Binding-site contacts:
Ligand atom CBB contacts residue TYR188 of chain 1.A at 3.8 Å (hydrophobic).
Ligand atom CAF contacts residue ASP135 of chain 1.A at 3.7 Å.
Ligand atom CAG contacts residue TYR159 of chain 1.A at 3.9 Å (hydrophobic).
Ligand atom CAK contacts residue PHE245 of chain 1.A at 3.9 Å (hydrophobic).
Ligand atom CAB contacts residue TYR188 of chain 1.A at 3.3 Å (hydrophobic).
Ligand atom CAZ contacts residue TYR241 of chain 1.A at 3.2 Å (hydrophobic).
Ligand atom CAM contacts residue TYR241 of chain 1.A at 3.6 Å (hydrophobic).
Ligand atom CAW contacts residue MET248 of chain 1.A at 3.5 Å (hydrophobic).
Ligand atom FAD contacts residue ARG244 of chain 1.A at 3.6 Å.
Ligand atom SAT contacts residue ILE278 of chain 1.A at 3.9 Å.
Ligand atom OAC contacts residue TYR188 of chain 1.A at 3.1 Å.
Ligand atom CAZ contacts residue ILE278 of chain 1.A at 3.9 Å (hydrophobic).
Ligand atom NAP contacts residue ASN283 of chain 1.A at 3.6 Å.
Ligand atom NAQ contacts residue TYR241 of chain 1.A at 3.4 Å (h-bond).
Ligand atom CAK contacts residue ARG244 of chain 1.A at 3.7 Å.
Ligand atom CAA contacts residue ILE282 of chain 1.A at 3.5 Å (hydrophobic).
Ligand atom CAV contacts residue TYR241 of chain 1.A at 3.5 Å (hydrophobic).
Ligand atom CAB contacts residue PHE260 of chain 1.A at 3.5 Å (hydrophobic).
Ligand atom CAH contacts residue HIS185 of chain 1.A at 3.6 Å.
Ligand atom NAP contacts residue ILE278 of chain 1.A at 3.8 Å.
Ligand atom CL contacts residue VAL105 of chain 1.A at 3.9 Å.
Ligand atom CAH contacts residue VAL105 of chain 1.A at 3.9 Å (hydrophobic).
Ligand atom NAQ contacts residue ASN283 of chain 1.A at 3.1 Å (h-bond).
Ligand atom CAM contacts residue MET248 of chain 1.A at 3.6 Å (hydrophobic).
Ligand atom CAK contacts residue TYR241 of chain 1.A at 3.2 Å (hydrophobic).
Ligand atom NAP contacts residue TYR241 of chain 1.A at 2.3 Å (h-bond).
Ligand atom SAT contacts residue PHE245 of chain 1.A at 3.7 Å.
Ligand atom FAD contacts residue ALA106 of chain 1.A at 3.5 Å.
Ligand atom SAT contacts residue TYR241 of chain 1.A at 3.6 Å.
Ligand atom FAD contacts residue TYR241 of chain 1.A at 3.4 Å.
Ligand atom CAA contacts residue LYS153 of chain 1.A at 3.9 Å.
Ligand atom CAM contacts residue PHE245 of chain 1.A at 4.0 Å (hydrophobic).
Ligand atom OAS contacts residue MET248 of chain 1.A at 3.2 Å.
Ligand atom OAS contacts residue PHE253 of chain 1.A at 4.0 Å.
Ligand atom CL contacts residue HIS185 of chain 1.A at 3.8 Å.
Ligand atom FAD contacts residue VAL105 of chain 1.A at 3.8 Å.
Ligand atom CAX contacts residue HIS185 of chain 1.A at 3.8 Å.
Ligand atom CAF contacts residue LEU209 of chain 1.A at 3.9 Å (hydrophobic).
Ligand atom CAG contacts residue LEU209 of chain 1.A at 3.8 Å (hydrophobic).
Ligand atom CAO contacts residue PHE260 of chain 1.A at 3.7 Å (hydrophobic).

The small molecule below binds the protein below.
Small molecule (SMILES): C[C@H](NC(=O)c1ccccc1Cl)c1nnc(SCCOc2ccc(F)cc2)n1C

Sequence of chain 1.A:
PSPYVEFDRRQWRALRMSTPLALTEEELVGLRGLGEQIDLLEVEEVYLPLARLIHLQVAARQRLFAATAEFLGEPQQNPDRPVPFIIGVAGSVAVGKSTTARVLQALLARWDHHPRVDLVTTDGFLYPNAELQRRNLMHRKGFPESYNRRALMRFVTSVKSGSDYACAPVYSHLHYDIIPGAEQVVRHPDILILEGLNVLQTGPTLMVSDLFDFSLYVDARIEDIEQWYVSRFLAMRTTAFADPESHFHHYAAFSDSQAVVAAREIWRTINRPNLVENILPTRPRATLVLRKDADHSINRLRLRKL